Binding-site contacts:
Ligand atom C4 contacts residue HIS18 of chain 1.B at 3.6 Å.
Ligand atom C2 contacts residue HIS87 of chain 1.B at 4.3 Å.
Ligand atom O3 contacts residue HIS87 of chain 1.B at 3.2 Å (h-bond).
Ligand atom O4 contacts residue TYR131 of chain 1.B at 4.3 Å.
Ligand atom C6 contacts residue HIS18 of chain 1.B at 3.8 Å.
Ligand atom C6 contacts residue TRP283 of chain 1.B at 3.8 Å (hydrophobic).
Ligand atom C3 contacts residue TRP283 of chain 1.B at 4.2 Å (hydrophobic).
Ligand atom C4 contacts residue HIS87 of chain 1.B at 4.0 Å.
Ligand atom O5 contacts residue ASP200 of chain 1.B at 4.3 Å.
Ligand atom C1 contacts residue ASP200 of chain 1.B at 4.1 Å.
Ligand atom C5 contacts residue TRP283 of chain 1.B at 3.8 Å (hydrophobic).
Ligand atom C4 contacts residue TRP283 of chain 1.B at 3.7 Å (hydrophobic).
Ligand atom O5 contacts residue TRP198 of chain 1.B at 4.4 Å.
Ligand atom C2 contacts residue HIS88 of chain 1.B at 3.8 Å.
Ligand atom O3 contacts residue TRP40 of chain 1.B at 3.2 Å (h-bond).
Ligand atom C6 contacts residue MET16 of chain 1.B at 4.2 Å (hydrophobic).
Ligand atom O3 contacts residue HIS88 of chain 1.B at 4.2 Å.
Ligand atom O3 contacts residue TYR37 of chain 1.B at 4.4 Å.
Ligand atom C2 contacts residue ASP200 of chain 1.B at 4.2 Å.
Ligand atom O4 contacts residue HIS18 of chain 1.B at 2.6 Å (h-bond).
Ligand atom O4 contacts residue HIS87 of chain 1.B at 2.9 Å (h-bond).
Ligand atom C3 contacts residue GLU39 of chain 1.B at 3.7 Å.
Ligand atom O1 contacts residue ASP200 of chain 1.B at 3.4 Å (salt-bridge).
Ligand atom O2 contacts residue ASP200 of chain 1.B at 4.5 Å.
Ligand atom O2 contacts residue TRP40 of chain 1.B at 3.3 Å (h-bond).
Ligand atom O3 contacts residue GLU39 of chain 1.B at 2.9 Å (salt-bridge).
Ligand atom C3 contacts residue HIS87 of chain 1.B at 4.0 Å.
Ligand atom C6 contacts residue TRP198 of chain 1.B at 4.3 Å (hydrophobic).
Ligand atom C5 contacts residue HIS18 of chain 1.B at 4.3 Å.
Ligand atom O4 contacts residue TRP283 of chain 1.B at 4.4 Å.
Ligand atom C2 contacts residue TRP40 of chain 1.B at 4.3 Å (hydrophobic).
Ligand atom C3 contacts residue TRP40 of chain 1.B at 4.1 Å (hydrophobic).
Ligand atom O2 contacts residue HIS88 of chain 1.B at 2.9 Å (h-bond).
Ligand atom C4 contacts residue GLU39 of chain 1.B at 4.0 Å.

A small-molecule ligand and the protein it binds are described below.
Small molecule (SMILES): C[C@@H]1O[C@H](O)[C@@H](O)[C@H](O)[C@@H]1O

Sequence of chain 1.B:
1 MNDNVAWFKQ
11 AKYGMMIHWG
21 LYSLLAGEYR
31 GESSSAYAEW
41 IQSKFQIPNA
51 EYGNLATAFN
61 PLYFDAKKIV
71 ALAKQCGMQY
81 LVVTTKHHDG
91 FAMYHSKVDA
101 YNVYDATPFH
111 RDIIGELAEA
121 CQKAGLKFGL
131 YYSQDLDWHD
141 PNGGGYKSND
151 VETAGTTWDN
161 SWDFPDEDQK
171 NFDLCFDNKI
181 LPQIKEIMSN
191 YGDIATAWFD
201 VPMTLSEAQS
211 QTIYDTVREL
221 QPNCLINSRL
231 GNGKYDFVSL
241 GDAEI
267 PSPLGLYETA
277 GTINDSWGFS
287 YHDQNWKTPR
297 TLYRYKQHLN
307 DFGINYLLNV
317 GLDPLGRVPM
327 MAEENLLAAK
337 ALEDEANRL